Sequence of chain 1.C:
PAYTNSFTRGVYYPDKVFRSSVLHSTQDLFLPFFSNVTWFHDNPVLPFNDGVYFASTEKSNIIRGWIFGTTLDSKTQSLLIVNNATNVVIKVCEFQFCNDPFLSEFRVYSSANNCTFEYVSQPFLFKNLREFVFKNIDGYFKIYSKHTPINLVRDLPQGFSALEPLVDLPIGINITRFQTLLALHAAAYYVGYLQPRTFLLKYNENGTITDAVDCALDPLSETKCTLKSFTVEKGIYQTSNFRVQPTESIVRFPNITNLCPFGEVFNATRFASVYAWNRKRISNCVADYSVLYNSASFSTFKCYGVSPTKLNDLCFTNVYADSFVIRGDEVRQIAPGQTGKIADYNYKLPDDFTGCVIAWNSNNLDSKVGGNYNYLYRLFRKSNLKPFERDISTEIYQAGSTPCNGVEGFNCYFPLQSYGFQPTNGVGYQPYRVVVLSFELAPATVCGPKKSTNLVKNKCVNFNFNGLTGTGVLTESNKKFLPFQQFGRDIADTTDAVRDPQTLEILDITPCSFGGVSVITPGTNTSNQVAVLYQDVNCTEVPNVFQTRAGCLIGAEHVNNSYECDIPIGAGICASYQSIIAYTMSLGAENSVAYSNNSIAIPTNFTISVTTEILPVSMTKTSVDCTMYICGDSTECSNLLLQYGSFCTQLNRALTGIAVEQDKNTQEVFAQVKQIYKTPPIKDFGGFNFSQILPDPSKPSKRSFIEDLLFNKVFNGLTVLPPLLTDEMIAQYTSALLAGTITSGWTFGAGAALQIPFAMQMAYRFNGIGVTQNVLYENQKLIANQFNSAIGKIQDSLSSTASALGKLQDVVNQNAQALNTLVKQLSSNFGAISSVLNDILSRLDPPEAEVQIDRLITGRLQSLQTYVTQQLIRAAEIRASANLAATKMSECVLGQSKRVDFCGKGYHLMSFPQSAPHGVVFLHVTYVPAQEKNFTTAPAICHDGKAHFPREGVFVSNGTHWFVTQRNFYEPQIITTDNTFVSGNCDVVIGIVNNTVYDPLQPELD

Sequence of chain 1.A:
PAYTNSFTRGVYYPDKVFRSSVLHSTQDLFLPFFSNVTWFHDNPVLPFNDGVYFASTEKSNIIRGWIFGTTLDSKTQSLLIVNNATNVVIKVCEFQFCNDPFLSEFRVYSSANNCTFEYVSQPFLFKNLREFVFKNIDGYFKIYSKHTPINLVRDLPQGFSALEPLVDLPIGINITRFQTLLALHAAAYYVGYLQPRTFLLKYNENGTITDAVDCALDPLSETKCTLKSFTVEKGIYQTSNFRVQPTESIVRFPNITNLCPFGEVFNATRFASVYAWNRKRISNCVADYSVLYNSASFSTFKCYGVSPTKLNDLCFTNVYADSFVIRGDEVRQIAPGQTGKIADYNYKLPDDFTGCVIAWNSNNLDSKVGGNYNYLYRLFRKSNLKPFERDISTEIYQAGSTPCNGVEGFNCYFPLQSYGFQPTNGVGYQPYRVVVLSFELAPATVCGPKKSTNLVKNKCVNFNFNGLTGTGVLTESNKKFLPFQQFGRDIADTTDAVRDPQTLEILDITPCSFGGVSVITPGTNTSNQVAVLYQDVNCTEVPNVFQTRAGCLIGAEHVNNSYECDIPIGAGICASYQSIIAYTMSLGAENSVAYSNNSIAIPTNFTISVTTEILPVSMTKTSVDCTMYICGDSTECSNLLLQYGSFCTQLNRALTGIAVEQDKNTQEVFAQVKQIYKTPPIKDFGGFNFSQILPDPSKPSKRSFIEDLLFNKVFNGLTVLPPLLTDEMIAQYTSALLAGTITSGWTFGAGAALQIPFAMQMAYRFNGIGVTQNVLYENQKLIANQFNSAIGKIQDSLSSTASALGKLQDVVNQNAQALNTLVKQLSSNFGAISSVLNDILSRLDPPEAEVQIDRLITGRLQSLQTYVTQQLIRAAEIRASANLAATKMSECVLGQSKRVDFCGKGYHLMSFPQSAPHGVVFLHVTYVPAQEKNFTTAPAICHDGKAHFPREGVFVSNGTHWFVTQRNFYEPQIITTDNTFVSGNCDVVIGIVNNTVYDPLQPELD

A protein and the small-molecule ligand that binds it are described below.
Small molecule (SMILES): CC(=O)N[C@@H]1[C@@H](O)[C@H](O)[C@@H](CO)O[C@H]1O

Binding-site contacts:
Ligand atom C2 contacts residue ASN684 of chain 1.A at 2.5 Å.
Ligand atom C7 contacts residue ASN684 of chain 1.A at 3.1 Å.
Ligand atom C4 contacts residue ASN684 of chain 1.A at 4.2 Å.
Ligand atom C3 contacts residue ASN684 of chain 1.A at 3.8 Å.
Ligand atom C5 contacts residue ASN684 of chain 1.A at 3.7 Å.
Ligand atom O7 contacts residue ASN684 of chain 1.A at 2.8 Å (h-bond).
Ligand atom O5 contacts residue ASN684 of chain 1.A at 2.4 Å (h-bond).
Ligand atom C1 contacts residue ASN684 of chain 1.A at 1.4 Å.
Ligand atom C8 contacts residue GLY1106 of chain 1.A at 3.5 Å.
Ligand atom O7 contacts residue ASP771 of chain 1.C at 4.4 Å.
Ligand atom C8 contacts residue ASN684 of chain 1.A at 4.3 Å.
Ligand atom N2 contacts residue ASN684 of chain 1.A at 2.9 Å (h-bond).